Sequence of chain 28.E:
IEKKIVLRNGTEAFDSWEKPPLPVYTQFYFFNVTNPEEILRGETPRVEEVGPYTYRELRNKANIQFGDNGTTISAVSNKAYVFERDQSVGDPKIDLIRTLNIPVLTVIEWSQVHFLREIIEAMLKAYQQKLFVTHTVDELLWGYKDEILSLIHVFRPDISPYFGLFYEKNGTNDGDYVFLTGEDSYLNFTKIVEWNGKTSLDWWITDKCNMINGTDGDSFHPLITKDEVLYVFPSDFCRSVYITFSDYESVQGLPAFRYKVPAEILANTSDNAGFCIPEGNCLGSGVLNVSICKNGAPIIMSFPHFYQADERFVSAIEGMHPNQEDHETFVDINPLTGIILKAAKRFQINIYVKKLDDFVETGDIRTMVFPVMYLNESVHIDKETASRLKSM

This protein binds this small molecule.
Small molecule (SMILES): CC(=O)N[C@H]1[C@H](O[C@H]2[C@H](O)[C@@H](NC(C)=O)CO[C@@H]2CO)O[C@H](CO)[C@@H](O[C@@H]2O[C@H](CO)[C@@H](O)[C@H](O)[C@@H]2O)[C@@H]1O

Binding-site contacts:
Ligand atom O6 contacts residue ASP283 of chain 28.E at 3.8 Å.
Ligand atom O7 contacts residue ASN225 of chain 28.E at 2.9 Å (h-bond).
Ligand atom N2 contacts residue LYS220 of chain 28.E at 4.1 Å.
Ligand atom C7 contacts residue ARG251 of chain 28.E at 4.0 Å.
Ligand atom O3 contacts residue ASP283 of chain 28.E at 4.3 Å.
Ligand atom O7 contacts residue SER252 of chain 28.E at 2.9 Å (h-bond).
Ligand atom O4 contacts residue LYS220 of chain 28.E at 4.2 Å.
Ligand atom O7 contacts residue LYS220 of chain 28.E at 4.0 Å.
Ligand atom O6 contacts residue TYR243 of chain 28.E at 4.0 Å.
Ligand atom O3 contacts residue LYS220 of chain 28.E at 3.8 Å.
Ligand atom C2 contacts residue ASN225 of chain 28.E at 2.5 Å.
Ligand atom C4 contacts residue MET223 of chain 28.E at 4.0 Å (hydrophobic).
Ligand atom C4 contacts residue ASN225 of chain 28.E at 4.2 Å.
Ligand atom C1 contacts residue LYS220 of chain 28.E at 4.0 Å.
Ligand atom C2 contacts residue LYS220 of chain 28.E at 3.8 Å.
Ligand atom C1 contacts residue ASN225 of chain 28.E at 1.4 Å.
Ligand atom O7 contacts residue MET223 of chain 28.E at 3.5 Å.
Ligand atom N2 contacts residue ASN225 of chain 28.E at 3.0 Å (h-bond).
Ligand atom C8 contacts residue SER252 of chain 28.E at 3.4 Å.
Ligand atom C7 contacts residue MET223 of chain 28.E at 3.6 Å (hydrophobic).
Ligand atom C2 contacts residue ASP283 of chain 28.E at 3.8 Å.
Ligand atom C8 contacts residue MET223 of chain 28.E at 3.3 Å (hydrophobic).
Ligand atom N2 contacts residue MET223 of chain 28.E at 3.8 Å.
Ligand atom C7 contacts residue ASN225 of chain 28.E at 3.2 Å.
Ligand atom C5 contacts residue ASN225 of chain 28.E at 3.6 Å.
Ligand atom O5 contacts residue LYS220 of chain 28.E at 3.4 Å.
Ligand atom C5 contacts residue LYS220 of chain 28.E at 4.0 Å.
Ligand atom C3 contacts residue LYS220 of chain 28.E at 4.1 Å.
Ligand atom C1 contacts residue LYS220 of chain 28.E at 4.2 Å.
Ligand atom C5 contacts residue MET223 of chain 28.E at 4.0 Å (hydrophobic).
Ligand atom O4 contacts residue MET223 of chain 28.E at 3.7 Å.
Ligand atom C6 contacts residue ASP283 of chain 28.E at 3.8 Å.
Ligand atom C3 contacts residue ASN225 of chain 28.E at 3.8 Å.
Ligand atom C8 contacts residue ARG251 of chain 28.E at 3.5 Å.
Ligand atom O5 contacts residue ASN225 of chain 28.E at 2.3 Å (h-bond).
Ligand atom C7 contacts residue SER252 of chain 28.E at 3.5 Å.
Ligand atom C3 contacts residue MET223 of chain 28.E at 3.7 Å (hydrophobic).
Ligand atom O7 contacts residue ARG251 of chain 28.E at 4.3 Å.
Ligand atom C4 contacts residue LYS220 of chain 28.E at 3.4 Å.
Ligand atom C6 contacts residue LYS220 of chain 28.E at 4.0 Å.